Sequence of chain 1.B:
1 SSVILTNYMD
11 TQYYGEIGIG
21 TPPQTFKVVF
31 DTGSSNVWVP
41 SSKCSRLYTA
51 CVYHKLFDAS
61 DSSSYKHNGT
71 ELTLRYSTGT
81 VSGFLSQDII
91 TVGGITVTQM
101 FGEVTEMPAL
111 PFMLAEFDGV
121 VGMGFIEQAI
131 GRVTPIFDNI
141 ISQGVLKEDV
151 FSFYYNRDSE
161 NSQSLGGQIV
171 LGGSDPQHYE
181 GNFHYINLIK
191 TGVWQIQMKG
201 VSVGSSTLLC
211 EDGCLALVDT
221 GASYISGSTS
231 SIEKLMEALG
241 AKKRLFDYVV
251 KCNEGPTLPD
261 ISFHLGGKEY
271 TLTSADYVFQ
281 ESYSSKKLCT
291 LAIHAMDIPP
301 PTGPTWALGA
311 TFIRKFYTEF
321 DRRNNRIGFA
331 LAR

Binding-site contacts:
Ligand atom C3 contacts residue ASP31 of chain 1.B at 3.4 Å.
Ligand atom N4 contacts residue ASP31 of chain 1.B at 3.1 Å (salt-bridge).
Ligand atom N4 contacts residue ASP219 of chain 1.B at 3.0 Å (salt-bridge).
Ligand atom C8 contacts residue THR78 of chain 1.B at 3.5 Å.
Ligand atom C2 contacts residue ASP31 of chain 1.B at 3.3 Å.
Ligand atom C9 contacts residue THR78 of chain 1.B at 3.7 Å.
Ligand atom C6 contacts residue VAL120 of chain 1.B at 3.8 Å (hydrophobic).
Ligand atom C13 contacts residue GLY221 of chain 1.B at 3.7 Å.
Ligand atom N6 contacts residue GLY221 of chain 1.B at 2.8 Å (h-bond).
Ligand atom N4 contacts residue GLY33 of chain 1.B at 3.5 Å (h-bond).
Ligand atom O3 contacts residue PRO111 of chain 1.B at 3.6 Å.
Ligand atom C13 contacts residue VAL29 of chain 1.B at 3.6 Å (hydrophobic).
Ligand atom N2 contacts residue ASP31 of chain 1.B at 2.5 Å (salt-bridge).
Ligand atom O1 contacts residue GLN12 of chain 1.B at 3.1 Å.
Ligand atom C21 contacts residue PRO111 of chain 1.B at 3.7 Å (hydrophobic).
Ligand atom C1 contacts residue TYR76 of chain 1.B at 3.8 Å (hydrophobic).
Ligand atom C12 contacts residue THR78 of chain 1.B at 3.5 Å.
Ligand atom N6 contacts residue THR11 of chain 1.B at 3.7 Å.
Ligand atom C19 contacts residue TYR155 of chain 1.B at 3.8 Å (hydrophobic).
Ligand atom C11 contacts residue THR78 of chain 1.B at 3.7 Å.
Ligand atom C13 contacts residue THR11 of chain 1.B at 3.7 Å.
Ligand atom O1 contacts residue THR11 of chain 1.B at 3.8 Å.
Ligand atom C17 contacts residue GLY221 of chain 1.B at 3.6 Å.
Ligand atom O1 contacts residue TYR13 of chain 1.B at 2.7 Å (h-bond).
Ligand atom C7 contacts residue THR78 of chain 1.B at 3.4 Å.
Ligand atom O4 contacts residue GLN12 of chain 1.B at 3.1 Å.
Ligand atom C20 contacts residue LEU114 of chain 1.B at 3.8 Å (hydrophobic).
Ligand atom C16 contacts residue THR11 of chain 1.B at 3.8 Å.
Ligand atom C5 contacts residue ASP31 of chain 1.B at 3.5 Å.
Ligand atom C5 contacts residue VAL120 of chain 1.B at 3.8 Å (hydrophobic).
Ligand atom C19 contacts residue THR220 of chain 1.B at 3.0 Å.
Ligand atom C19 contacts residue GLY221 of chain 1.B at 3.6 Å.
Ligand atom C13 contacts residue TYR13 of chain 1.B at 3.7 Å (hydrophobic).
Ligand atom O1 contacts residue VAL29 of chain 1.B at 3.4 Å.
Ligand atom N2 contacts residue TYR76 of chain 1.B at 3.5 Å.
Ligand atom C16 contacts residue SER223 of chain 1.B at 3.5 Å.
Ligand atom C6 contacts residue VAL29 of chain 1.B at 3.7 Å (hydrophobic).
Ligand atom C3 contacts residue TYR76 of chain 1.B at 3.5 Å (hydrophobic).
Ligand atom N3 contacts residue THR78 of chain 1.B at 3.1 Å (h-bond).
Ligand atom C20 contacts residue ALA115 of chain 1.B at 3.4 Å (hydrophobic).

This small molecule binds to this protein.
Small molecule (SMILES): CCc1nc(N)nc(N)c1-c1ccc2c(c1)N(CCNC(C)=O)C(=O)C(C)(C)O2